Sequence of chain 1.A:
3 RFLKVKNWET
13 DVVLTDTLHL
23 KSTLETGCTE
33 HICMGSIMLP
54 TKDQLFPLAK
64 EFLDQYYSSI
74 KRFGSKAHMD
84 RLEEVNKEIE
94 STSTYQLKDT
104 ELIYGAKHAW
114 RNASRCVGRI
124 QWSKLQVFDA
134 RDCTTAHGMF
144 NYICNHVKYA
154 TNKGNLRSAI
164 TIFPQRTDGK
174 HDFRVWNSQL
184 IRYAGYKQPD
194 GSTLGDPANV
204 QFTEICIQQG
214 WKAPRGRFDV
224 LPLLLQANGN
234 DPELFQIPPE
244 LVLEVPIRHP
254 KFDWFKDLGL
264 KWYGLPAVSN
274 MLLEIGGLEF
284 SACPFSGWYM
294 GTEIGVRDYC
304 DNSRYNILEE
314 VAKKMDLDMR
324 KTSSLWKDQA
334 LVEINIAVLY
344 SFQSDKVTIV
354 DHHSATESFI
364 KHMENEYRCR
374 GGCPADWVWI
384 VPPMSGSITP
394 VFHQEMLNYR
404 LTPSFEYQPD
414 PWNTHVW

The protein below binds the small molecule below.
Small molecule (SMILES): N#Cc1ccc(CCNCc2ccc3ccc(N)nc3c2)cc1

Sequence of chain 1.B:
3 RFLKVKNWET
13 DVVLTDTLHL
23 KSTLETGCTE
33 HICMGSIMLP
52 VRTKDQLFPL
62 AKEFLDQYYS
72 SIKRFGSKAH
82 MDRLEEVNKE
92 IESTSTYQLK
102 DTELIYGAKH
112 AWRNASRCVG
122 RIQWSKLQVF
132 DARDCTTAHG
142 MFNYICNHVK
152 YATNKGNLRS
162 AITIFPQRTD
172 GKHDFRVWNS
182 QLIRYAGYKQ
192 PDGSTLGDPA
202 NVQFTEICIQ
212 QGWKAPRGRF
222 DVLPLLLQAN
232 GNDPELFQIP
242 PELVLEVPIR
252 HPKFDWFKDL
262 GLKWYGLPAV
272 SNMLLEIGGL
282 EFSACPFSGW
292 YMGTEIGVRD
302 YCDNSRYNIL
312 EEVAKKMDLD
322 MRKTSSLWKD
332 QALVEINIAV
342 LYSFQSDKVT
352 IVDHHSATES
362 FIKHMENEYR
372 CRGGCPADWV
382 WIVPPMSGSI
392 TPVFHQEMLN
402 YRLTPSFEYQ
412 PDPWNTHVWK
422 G

Binding-site contacts:
Ligand atom C02 contacts residue GLU296 of chain 1.B at 3.4 Å.
Ligand atom N02 contacts residue TRP291 of chain 1.B at 2.9 Å (h-bond).
Ligand atom C09 contacts residue VAL271 of chain 1.B at 4.1 Å (hydrophobic).
Ligand atom C05 contacts residue VAL271 of chain 1.B at 4.0 Å (hydrophobic).
Ligand atom C02 contacts residue PRO269 of chain 1.B at 4.2 Å (hydrophobic).
Ligand atom C13 contacts residue HEM1 of chain 1.H at 3.1 Å.
Ligand atom C04 contacts residue PHE288 of chain 1.B at 4.3 Å (hydrophobic).
Ligand atom C21 contacts residue TRP382 of chain 1.B at 4.2 Å (hydrophobic).
Ligand atom C04 contacts residue HEM1 of chain 1.H at 3.1 Å.
Ligand atom N28 contacts residue TRP10 of chain 1.A at 3.5 Å.
Ligand atom C09 contacts residue HEM1 of chain 1.H at 3.4 Å.
Ligand atom C27 contacts residue TRP10 of chain 1.A at 3.9 Å (hydrophobic).
Ligand atom C03 contacts residue HEM1 of chain 1.H at 2.9 Å.
Ligand atom C09 contacts residue GLU296 of chain 1.B at 3.5 Å.
Ligand atom C11 contacts residue VAL271 of chain 1.B at 4.2 Å (hydrophobic).
Ligand atom N02 contacts residue PRO269 of chain 1.B at 3.8 Å.
Ligand atom C10 contacts residue VAL271 of chain 1.B at 4.3 Å (hydrophobic).
Ligand atom C11 contacts residue HEM1 of chain 1.H at 3.0 Å.
Ligand atom C14 contacts residue TRP382 of chain 1.B at 3.4 Å (hydrophobic).
Ligand atom C08 contacts residue VAL271 of chain 1.B at 3.5 Å (hydrophobic).
Ligand atom N02 contacts residue TYR292 of chain 1.B at 3.9 Å.
Ligand atom N02 contacts residue HEM1 of chain 1.H at 3.7 Å.
Ligand atom C10 contacts residue GLU296 of chain 1.B at 3.5 Å.
Ligand atom N12 contacts residue TRP382 of chain 1.B at 4.3 Å.
Ligand atom N01 contacts residue GLU296 of chain 1.B at 2.6 Å (salt-bridge).
Ligand atom C05 contacts residue HEM1 of chain 1.H at 3.8 Å.
Ligand atom N12 contacts residue HEM1 of chain 1.H at 2.8 Å (h-bond).
Ligand atom C02 contacts residue HEM1 of chain 1.H at 3.7 Å.
Ligand atom C07 contacts residue VAL271 of chain 1.B at 3.2 Å (hydrophobic).
Ligand atom C08 contacts residue HEM1 of chain 1.H at 3.6 Å.
Ligand atom C06 contacts residue VAL271 of chain 1.B at 3.5 Å (hydrophobic).
Ligand atom C14 contacts residue HEM1 of chain 1.H at 3.0 Å.
Ligand atom C21 contacts residue HEM1 of chain 1.H at 4.3 Å.
Ligand atom C07 contacts residue HEM1 of chain 1.H at 3.5 Å.
Ligand atom N01 contacts residue HEM1 of chain 1.H at 4.1 Å.
Ligand atom C06 contacts residue HEM1 of chain 1.H at 3.4 Å.
Ligand atom C02 contacts residue TRP291 of chain 1.B at 4.1 Å (hydrophobic).
Ligand atom C06 contacts residue PHE288 of chain 1.B at 3.9 Å (hydrophobic).
Ligand atom C10 contacts residue HEM1 of chain 1.H at 3.9 Å.
Ligand atom N02 contacts residue GLU296 of chain 1.B at 2.7 Å (salt-bridge).